Sequence of chain 1.D:
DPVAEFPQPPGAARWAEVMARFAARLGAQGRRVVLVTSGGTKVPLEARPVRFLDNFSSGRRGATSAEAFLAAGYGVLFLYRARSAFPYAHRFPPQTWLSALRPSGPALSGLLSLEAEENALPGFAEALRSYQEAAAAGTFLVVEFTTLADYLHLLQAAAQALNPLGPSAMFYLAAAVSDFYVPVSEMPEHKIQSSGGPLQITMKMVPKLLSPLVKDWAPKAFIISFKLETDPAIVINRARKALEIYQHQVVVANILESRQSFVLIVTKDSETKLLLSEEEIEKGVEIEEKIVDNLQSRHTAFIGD

Binding-site contacts:
Ligand atom OAC contacts residue ALA180 of chain 1.D at 3.7 Å.
Ligand atom OAH contacts residue ARG64 of chain 1.D at 3.7 Å.
Ligand atom OAE contacts residue SER62 of chain 1.D at 3.5 Å (h-bond).
Ligand atom CAR contacts residue ASN258 of chain 1.D at 3.7 Å.
Ligand atom OAH contacts residue SER62 of chain 1.D at 3.2 Å (h-bond).
Ligand atom OAG contacts residue ASN258 of chain 1.D at 2.8 Å (h-bond).
Ligand atom OAF contacts residue VAL181 of chain 1.D at 2.8 Å (h-bond).
Ligand atom OAD contacts residue ASN258 of chain 1.D at 2.8 Å (h-bond).
Ligand atom PAT contacts residue ARG263 of chain 1.D at 3.8 Å.
Ligand atom CAJ contacts residue ALA179 of chain 1.D at 3.9 Å (hydrophobic).
Ligand atom CAP contacts residue ALA180 of chain 1.D at 3.4 Å (hydrophobic).
Ligand atom CAM contacts residue ARG65 of chain 1.D at 3.7 Å.
Ligand atom OAE contacts residue ARG65 of chain 1.D at 2.8 Å (salt-bridge).
Ligand atom OAF contacts residue ANP1 of chain 1.X at 3.5 Å (h-bond).
Ligand atom CAQ contacts residue PHE230 of chain 1.D at 3.8 Å (hydrophobic).
Ligand atom OAC contacts residue ASN59 of chain 1.D at 3.6 Å (h-bond).
Ligand atom OAI contacts residue SER61 of chain 1.D at 3.8 Å.
Ligand atom OAD contacts residue LEU232 of chain 1.D at 3.7 Å.
Ligand atom NAN contacts residue ALA178 of chain 1.D at 2.9 Å (h-bond).
Ligand atom OAI contacts residue SER62 of chain 1.D at 2.8 Å (h-bond).
Ligand atom OAH contacts residue GLY63 of chain 1.D at 2.9 Å (h-bond).
Ligand atom NAN contacts residue PHE230 of chain 1.D at 3.6 Å.
Ligand atom OAE contacts residue ARG64 of chain 1.D at 3.5 Å (salt-bridge).
Ligand atom CAA contacts residue SER61 of chain 1.D at 3.6 Å.
Ligand atom OAI contacts residue ARG263 of chain 1.D at 2.9 Å (salt-bridge).
Ligand atom CAP contacts residue VAL181 of chain 1.D at 3.6 Å (hydrophobic).
Ligand atom OAF contacts residue ALA180 of chain 1.D at 3.2 Å.
Ligand atom CAL contacts residue ANP1 of chain 1.X at 3.4 Å.
Ligand atom OAG contacts residue ARG65 of chain 1.D at 3.1 Å (salt-bridge).
Ligand atom CAP contacts residue ANP1 of chain 1.X at 3.1 Å.
Ligand atom OAH contacts residue SER61 of chain 1.D at 2.5 Å (h-bond).
Ligand atom OAG contacts residue PHE230 of chain 1.D at 3.5 Å.
Ligand atom CAK contacts residue ALA178 of chain 1.D at 3.6 Å (hydrophobic).
Ligand atom OAD contacts residue PHE230 of chain 1.D at 3.8 Å.
Ligand atom OAC contacts residue ANP1 of chain 1.X at 3.4 Å (h-bond).
Ligand atom CAB contacts residue ARG263 of chain 1.D at 3.6 Å.
Ligand atom CAK contacts residue PHE230 of chain 1.D at 3.5 Å (hydrophobic).
Ligand atom OAF contacts residue ALA179 of chain 1.D at 3.3 Å (h-bond).
Ligand atom OAO contacts residue ARG263 of chain 1.D at 3.2 Å (salt-bridge).
Ligand atom PAT contacts residue SER62 of chain 1.D at 3.4 Å.

This protein binds this small molecule.
Small molecule (SMILES): CC(C)(COP(=O)(O)O)[C@@H](O)C(=O)NCCCC(=O)O